Sequence of chain 2.A:
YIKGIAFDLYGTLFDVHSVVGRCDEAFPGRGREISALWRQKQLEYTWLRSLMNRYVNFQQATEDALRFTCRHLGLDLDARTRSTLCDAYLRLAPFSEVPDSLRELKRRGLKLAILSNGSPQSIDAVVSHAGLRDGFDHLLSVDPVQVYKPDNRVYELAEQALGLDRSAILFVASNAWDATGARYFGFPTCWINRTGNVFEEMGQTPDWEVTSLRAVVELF

Binding-site contacts:
Ligand atom C1 contacts residue ASP10 of chain 2.A at 3.8 Å.
Ligand atom C3 contacts residue LEU11 of chain 2.A at 3.8 Å (hydrophobic).
Ligand atom C4 contacts residue LEU117 of chain 2.A at 4.4 Å (hydrophobic).
Ligand atom O1 contacts residue ASP10 of chain 2.A at 3.2 Å (salt-bridge).
Ligand atom O2 contacts residue ASN119 of chain 2.A at 2.9 Å (h-bond).
Ligand atom C2 contacts residue ASP180 of chain 2.A at 4.2 Å.
Ligand atom C2 contacts residue ASN177 of chain 2.A at 3.5 Å.
Ligand atom C3 contacts residue ASP180 of chain 2.A at 4.3 Å.
Ligand atom C3 contacts residue TYR12 of chain 2.A at 3.8 Å (hydrophobic).
Ligand atom C3 contacts residue ASN177 of chain 2.A at 4.2 Å.
Ligand atom C2 contacts residue LYS151 of chain 2.A at 4.5 Å.
Ligand atom C4 contacts residue SER118 of chain 2.A at 3.4 Å.
Ligand atom C2 contacts residue TRP179 of chain 2.A at 4.3 Å (hydrophobic).
Ligand atom O2 contacts residue LEU117 of chain 2.A at 4.0 Å.
Ligand atom C1 contacts residue LEU45 of chain 2.A at 4.2 Å (hydrophobic).
Ligand atom C3 contacts residue LYS151 of chain 2.A at 4.1 Å.
Ligand atom O1 contacts residue TYR12 of chain 2.A at 3.0 Å (h-bond).
Ligand atom O1 contacts residue LEU11 of chain 2.A at 3.0 Å (h-bond).
Ligand atom O2 contacts residue ASP10 of chain 2.A at 3.0 Å (salt-bridge).
Ligand atom C4 contacts residue LEU11 of chain 2.A at 3.6 Å (hydrophobic).
Ligand atom C4 contacts residue ASN119 of chain 2.A at 3.8 Å.
Ligand atom C1 contacts residue ASN177 of chain 2.A at 4.1 Å.
Ligand atom C1 contacts residue ARG41 of chain 2.A at 4.3 Å.
Ligand atom C2 contacts residue ASP10 of chain 2.A at 2.4 Å.
Ligand atom O1 contacts residue SER118 of chain 2.A at 2.6 Å (h-bond).
Ligand atom C4 contacts residue TYR12 of chain 2.A at 3.9 Å (hydrophobic).
Ligand atom O2 contacts residue LYS151 of chain 2.A at 3.4 Å (salt-bridge).
Ligand atom C1 contacts residue TYR12 of chain 2.A at 4.1 Å (hydrophobic).
Ligand atom C1 contacts residue ASN119 of chain 2.A at 4.0 Å.
Ligand atom C4 contacts residue ASP10 of chain 2.A at 2.4 Å.
Ligand atom C4 contacts residue LYS151 of chain 2.A at 4.0 Å.
Ligand atom C3 contacts residue ASP10 of chain 2.A at 1.4 Å.
Ligand atom O1 contacts residue ASN119 of chain 2.A at 4.0 Å.
Ligand atom O2 contacts residue SER118 of chain 2.A at 3.3 Å.
Ligand atom C2 contacts residue TYR12 of chain 2.A at 4.2 Å (hydrophobic).
Ligand atom C1 contacts residue TRP179 of chain 2.A at 4.3 Å (hydrophobic).

A protein and the small-molecule ligand that binds it are described below.
Small molecule (SMILES): CCCC(=O)O